This protein binds this small molecule.
Small molecule (SMILES): O=C[C@H](Cc1cnc[nH]1)NC[C@H]1C[C@@H]2CCCC[C@H]2CN1C(=O)CCNc1ccccc1

Binding-site contacts:
Ligand atom C12 contacts residue CYS145 of chain 1.A at 3.1 Å (hydrophobic).
Ligand atom C16 contacts residue CYS145 of chain 1.A at 1.7 Å (hydrophobic).
Ligand atom N2 contacts residue LEU141 of chain 1.A at 3.2 Å (h-bond).
Ligand atom N3 contacts residue HIS163 of chain 1.A at 2.9 Å (h-bond).
Ligand atom C12 contacts residue HIS164 of chain 1.A at 3.2 Å.
Ligand atom C13 contacts residue HIS163 of chain 1.A at 3.8 Å.
Ligand atom N2 contacts residue PHE140 of chain 1.A at 3.7 Å.
Ligand atom C15 contacts residue GLU166 of chain 1.A at 3.2 Å.
Ligand atom C15 contacts residue LEU141 of chain 1.A at 3.7 Å (hydrophobic).
Ligand atom N1 contacts residue CYS145 of chain 1.A at 3.0 Å (h-bond).
Ligand atom C23 contacts residue ASN142 of chain 1.A at 3.8 Å.
Ligand atom N1 contacts residue HIS164 of chain 1.A at 3.7 Å.
Ligand atom C16 contacts residue HIS164 of chain 1.A at 3.7 Å.
Ligand atom O1 contacts residue SER144 of chain 1.A at 3.6 Å.
Ligand atom O1 contacts residue CYS145 of chain 1.A at 2.4 Å (h-bond).
Ligand atom C13 contacts residue LEU141 of chain 1.A at 3.9 Å (hydrophobic).
Ligand atom C5 contacts residue MET165 of chain 1.A at 3.9 Å (hydrophobic).
Ligand atom C3 contacts residue GLN189 of chain 1.A at 3.4 Å.
Ligand atom C15 contacts residue HIS163 of chain 1.A at 3.7 Å.
Ligand atom C4 contacts residue ILE188 of chain 1.A at 3.6 Å (hydrophobic).
Ligand atom C8 contacts residue HIS41 of chain 1.A at 3.5 Å.
Ligand atom N2 contacts residue GLU166 of chain 1.A at 3.6 Å.
Ligand atom C14 contacts residue LEU141 of chain 1.A at 3.3 Å (hydrophobic).
Ligand atom N3 contacts residue GLU166 of chain 1.A at 3.6 Å.
Ligand atom C5 contacts residue ASP187 of chain 1.A at 3.8 Å.
Ligand atom C24 contacts residue ASN142 of chain 1.A at 3.4 Å.
Ligand atom N3 contacts residue SER144 of chain 1.A at 3.9 Å.
Ligand atom C15 contacts residue PHE140 of chain 1.A at 3.6 Å (hydrophobic).
Ligand atom C4 contacts residue GLN189 of chain 1.A at 3.7 Å.
Ligand atom C8 contacts residue MET49 of chain 1.A at 3.5 Å (hydrophobic).
Ligand atom C6 contacts residue MET49 of chain 1.A at 3.3 Å (hydrophobic).
Ligand atom C2 contacts residue MET49 of chain 1.A at 3.7 Å (hydrophobic).
Ligand atom C11 contacts residue HIS164 of chain 1.A at 3.8 Å.
Ligand atom C11 contacts residue CYS145 of chain 1.A at 2.7 Å (hydrophobic).
Ligand atom C4 contacts residue MET49 of chain 1.A at 3.9 Å (hydrophobic).
Ligand atom N2 contacts residue ASN142 of chain 1.A at 3.7 Å.
Ligand atom O1 contacts residue GLY143 of chain 1.A at 3.3 Å (h-bond).
Ligand atom O contacts residue ASN142 of chain 1.A at 3.9 Å.
Ligand atom N1 contacts residue HIS41 of chain 1.A at 3.8 Å.
Ligand atom C14 contacts residue ASN142 of chain 1.A at 3.6 Å.

Sequence of chain 1.A:
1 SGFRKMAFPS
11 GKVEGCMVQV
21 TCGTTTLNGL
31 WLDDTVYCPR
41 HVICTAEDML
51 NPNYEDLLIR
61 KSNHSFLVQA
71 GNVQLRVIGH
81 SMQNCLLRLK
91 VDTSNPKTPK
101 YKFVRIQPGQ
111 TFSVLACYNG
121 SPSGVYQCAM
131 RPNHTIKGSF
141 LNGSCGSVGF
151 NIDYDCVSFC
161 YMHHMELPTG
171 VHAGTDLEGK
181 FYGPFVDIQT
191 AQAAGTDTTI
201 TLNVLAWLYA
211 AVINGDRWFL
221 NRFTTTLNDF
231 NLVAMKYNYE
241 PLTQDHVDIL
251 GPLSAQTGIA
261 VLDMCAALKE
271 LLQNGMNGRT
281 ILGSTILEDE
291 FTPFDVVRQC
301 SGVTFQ